Sequence of chain 1.C:
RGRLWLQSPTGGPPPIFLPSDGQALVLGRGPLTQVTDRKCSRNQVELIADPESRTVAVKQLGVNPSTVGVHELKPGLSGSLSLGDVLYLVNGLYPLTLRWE

Binding-site contacts:
Ligand atom OE2 contacts residue ARG44 of chain 1.C at 3.5 Å (salt-bridge).
Ligand atom O contacts residue ARG48 of chain 1.C at 3.7 Å.
Ligand atom O2P contacts residue ARG48 of chain 1.C at 3.4 Å (salt-bridge).
Ligand atom O3P contacts residue ARG48 of chain 1.C at 2.7 Å (salt-bridge).
Ligand atom CG contacts residue GLY36 of chain 1.C at 3.8 Å.
Ligand atom OH contacts residue GLN40 of chain 1.C at 3.8 Å.
Ligand atom CG contacts residue PRO37 of chain 1.C at 3.7 Å (hydrophobic).
Ligand atom OE1 contacts residue ARG44 of chain 1.C at 3.7 Å.
Ligand atom C contacts residue ARG35 of chain 1.C at 3.4 Å.
Ligand atom O1P contacts residue SER47 of chain 1.C at 2.8 Å (h-bond).
Ligand atom CE2 contacts residue GLN40 of chain 1.C at 3.7 Å.
Ligand atom CD contacts residue ARG44 of chain 1.C at 3.4 Å.
Ligand atom O3P contacts residue ARG35 of chain 1.C at 3.6 Å.
Ligand atom CE2 contacts residue GLY36 of chain 1.C at 3.4 Å.
Ligand atom CD2 contacts residue GLY36 of chain 1.C at 3.3 Å.
Ligand atom N contacts residue ARG35 of chain 1.C at 3.8 Å.
Ligand atom CA contacts residue ARG35 of chain 1.C at 3.3 Å.
Ligand atom CE2 contacts residue THR42 of chain 1.C at 3.5 Å.
Ligand atom O contacts residue ARG35 of chain 1.C at 3.6 Å.
Ligand atom O3P contacts residue SER47 of chain 1.C at 3.2 Å (h-bond).
Ligand atom CG contacts residue ARG44 of chain 1.C at 3.6 Å.
Ligand atom CB contacts residue ARG44 of chain 1.C at 3.5 Å.
Ligand atom O contacts residue THR42 of chain 1.C at 3.8 Å.
Ligand atom OG1 contacts residue ARG35 of chain 1.C at 2.9 Å (salt-bridge).
Ligand atom CH3 contacts residue THR42 of chain 1.C at 3.5 Å.
Ligand atom CD2 contacts residue VAL41 of chain 1.C at 3.7 Å (hydrophobic).
Ligand atom C contacts residue THR42 of chain 1.C at 3.8 Å.
Ligand atom C contacts residue ARG35 of chain 1.C at 3.8 Å.
Ligand atom O contacts residue ARG35 of chain 1.C at 3.0 Å (salt-bridge).
Ligand atom CD2 contacts residue THR42 of chain 1.C at 3.6 Å.
Ligand atom CA contacts residue ARG44 of chain 1.C at 3.5 Å.
Ligand atom CG2 contacts residue ARG44 of chain 1.C at 3.1 Å.
Ligand atom CB contacts residue ARG35 of chain 1.C at 3.8 Å.
Ligand atom N contacts residue ARG35 of chain 1.C at 3.0 Å (salt-bridge).
Ligand atom P contacts residue SER47 of chain 1.C at 3.6 Å.
Ligand atom N contacts residue ARG35 of chain 1.C at 3.6 Å (salt-bridge).
Ligand atom CZ contacts residue PRO37 of chain 1.C at 3.8 Å (hydrophobic).
Ligand atom O contacts residue ARG35 of chain 1.C at 3.8 Å.
Ligand atom CD2 contacts residue PRO37 of chain 1.C at 3.6 Å (hydrophobic).
Ligand atom C contacts residue ARG35 of chain 1.C at 3.8 Å.

The protein below binds the small molecule below.
Small molecule (SMILES): CC(=O)N[C@@H](Cc1ccc(O)cc1)C(=O)N[C@@H](CC(=O)O)C(=O)N[C@@H](CCC(=O)O)C(=O)N[C@@H](CO)C(=O)N[C@H](C=O)[C@@H](C)OP(=O)(O)O